Sequence of chain 1.E:
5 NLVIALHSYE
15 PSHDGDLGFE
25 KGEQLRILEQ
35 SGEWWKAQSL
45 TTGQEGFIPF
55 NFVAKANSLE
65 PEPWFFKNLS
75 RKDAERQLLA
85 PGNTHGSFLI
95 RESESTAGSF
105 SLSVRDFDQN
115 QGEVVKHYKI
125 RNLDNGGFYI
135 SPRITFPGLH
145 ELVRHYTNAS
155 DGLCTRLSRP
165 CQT

The protein below binds the small molecule below.
Small molecule (SMILES): CC(C)[C@@H](C=O)NC(=O)[C@H](Cc1ccc(O)cc1)NC(=O)[C@H](CC(=O)O)NC(=O)[C@H](Cc1ccc(OP(=O)(O)O)cc1)NC(=O)[C@@H](N)CC(=O)O

Sequence of chain 1.A:
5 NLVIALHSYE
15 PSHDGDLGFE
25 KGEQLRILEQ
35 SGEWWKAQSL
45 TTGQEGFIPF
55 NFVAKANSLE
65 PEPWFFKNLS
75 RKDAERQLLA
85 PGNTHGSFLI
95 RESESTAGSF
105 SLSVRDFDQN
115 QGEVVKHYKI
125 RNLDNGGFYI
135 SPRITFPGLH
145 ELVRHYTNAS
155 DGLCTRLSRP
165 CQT

Binding-site contacts:
Ligand atom CA contacts residue HIS121 of chain 1.A at 3.9 Å.
Ligand atom CD2 contacts residue TYR122 of chain 1.A at 3.9 Å (hydrophobic).
Ligand atom O contacts residue HIS121 of chain 1.A at 3.6 Å.
Ligand atom OH contacts residue SER105 of chain 1.A at 2.9 Å (h-bond).
Ligand atom CA contacts residue HIS121 of chain 1.A at 3.9 Å.
Ligand atom O contacts residue ARG75 of chain 1.A at 2.4 Å (salt-bridge).
Ligand atom O1P contacts residue SER105 of chain 1.A at 3.8 Å.
Ligand atom CA contacts residue ARG75 of chain 1.A at 3.8 Å.
Ligand atom CZ contacts residue ARG125 of chain 1.A at 3.7 Å.
Ligand atom CZ contacts residue SER105 of chain 1.A at 3.7 Å.
Ligand atom O3P contacts residue ARG95 of chain 1.A at 2.7 Å (salt-bridge).
Ligand atom CB contacts residue HIS121 of chain 1.A at 3.8 Å.
Ligand atom O contacts residue TYR122 of chain 1.A at 3.8 Å.
Ligand atom CG1 contacts residue SER135 of chain 1.A at 3.4 Å.
Ligand atom C contacts residue ARG75 of chain 1.A at 3.4 Å.
Ligand atom P contacts residue SER105 of chain 1.A at 3.9 Å.
Ligand atom OD1 contacts residue HIS121 of chain 1.A at 3.4 Å (h-bond).
Ligand atom OH contacts residue ARG125 of chain 1.A at 3.6 Å (salt-bridge).
Ligand atom CE2 contacts residue SER105 of chain 1.A at 3.4 Å.
Ligand atom N contacts residue HIS121 of chain 1.A at 3.1 Å (h-bond).
Ligand atom CE1 contacts residue ARG75 of chain 1.A at 3.4 Å.
Ligand atom CD1 contacts residue ARG75 of chain 1.A at 3.6 Å.
Ligand atom O2P contacts residue SER99 of chain 1.A at 3.1 Å.
Ligand atom O3P contacts residue ARG75 of chain 1.A at 3.1 Å (salt-bridge).
Ligand atom CE2 contacts residue LYS123 of chain 1.A at 3.6 Å.
Ligand atom O1P contacts residue GLU98 of chain 1.A at 2.9 Å (salt-bridge).
Ligand atom C contacts residue GLY156 of chain 1.A at 3.8 Å.
Ligand atom CD2 contacts residue HIS17 of chain 1.E at 3.4 Å.
Ligand atom OD2 contacts residue LYS120 of chain 1.A at 3.6 Å.
Ligand atom CG1 contacts residue ILE134 of chain 1.A at 3.7 Å (hydrophobic).
Ligand atom CD2 contacts residue LYS123 of chain 1.A at 3.4 Å.
Ligand atom O1P contacts residue ARG95 of chain 1.A at 3.7 Å.
Ligand atom O2P contacts residue GLU98 of chain 1.A at 3.8 Å.
Ligand atom P contacts residue GLU98 of chain 1.A at 3.9 Å.
Ligand atom O1P contacts residue SER97 of chain 1.A at 3.7 Å.
Ligand atom O1P contacts residue SER99 of chain 1.A at 3.7 Å.
Ligand atom P contacts residue ARG95 of chain 1.A at 3.9 Å.
Ligand atom O contacts residue TYR122 of chain 1.A at 3.6 Å.
Ligand atom CE2 contacts residue ARG125 of chain 1.A at 3.2 Å.
Ligand atom CE2 contacts residue SER16 of chain 1.E at 3.8 Å.

Sequence of chain 1.C:
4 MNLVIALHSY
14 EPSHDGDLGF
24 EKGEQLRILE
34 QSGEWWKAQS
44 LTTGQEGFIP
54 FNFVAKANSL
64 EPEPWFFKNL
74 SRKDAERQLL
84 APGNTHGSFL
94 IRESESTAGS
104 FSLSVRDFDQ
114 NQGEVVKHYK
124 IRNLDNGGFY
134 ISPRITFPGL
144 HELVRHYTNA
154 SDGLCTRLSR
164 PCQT